This protein binds this small molecule.
Small molecule (SMILES): C[C@H](CCC(=O)O)[C@H]1CC[C@H]2[C@@H]3[C@H](O)C[C@@H]4C[C@H](O)CC[C@]4(C)[C@H]3C[C@H](O)[C@]12C

Binding-site contacts:
Ligand atom C18 contacts residue LEU160 of chain 1.C at 4.3 Å (hydrophobic).
Ligand atom O26 contacts residue ARG156 of chain 1.C at 2.8 Å (salt-bridge).
Ligand atom C6 contacts residue GLN161 of chain 1.C at 4.2 Å.
Ligand atom C15 contacts residue LYS157 of chain 1.C at 4.4 Å.
Ligand atom C6 contacts residue PHE164 of chain 1.C at 3.8 Å (hydrophobic).
Ligand atom C7 contacts residue LEU160 of chain 1.C at 4.4 Å (hydrophobic).
Ligand atom O7 contacts residue GLN161 of chain 1.C at 4.4 Å.
Ligand atom O25 contacts residue PHE1 of chain 1.J at 2.8 Å (h-bond).
Ligand atom C24 contacts residue ARG156 of chain 1.C at 3.1 Å.
Ligand atom C10 contacts residue PHE164 of chain 1.C at 4.4 Å (hydrophobic).
Ligand atom C4 contacts residue PHE164 of chain 1.C at 4.1 Å (hydrophobic).
Ligand atom C24 contacts residue PHE1 of chain 1.J at 3.9 Å (hydrophobic).
Ligand atom C5 contacts residue PHE164 of chain 1.C at 3.6 Å (hydrophobic).
Ligand atom C23 contacts residue LEU160 of chain 1.C at 4.2 Å (hydrophobic).
Ligand atom C15 contacts residue LEU160 of chain 1.C at 3.9 Å (hydrophobic).
Ligand atom C16 contacts residue LEU160 of chain 1.C at 4.2 Å (hydrophobic).
Ligand atom C19 contacts residue PHE219 of chain 1.C at 3.7 Å (hydrophobic).
Ligand atom C18 contacts residue LEU223 of chain 1.C at 3.4 Å (hydrophobic).
Ligand atom C23 contacts residue ARG156 of chain 1.C at 3.7 Å.
Ligand atom C19 contacts residue PHE164 of chain 1.C at 3.5 Å (hydrophobic).
Ligand atom C3 contacts residue PHE164 of chain 1.C at 4.5 Å (hydrophobic).
Ligand atom C7 contacts residue GLN161 of chain 1.C at 4.0 Å.
Ligand atom C23 contacts residue LEU223 of chain 1.C at 4.5 Å (hydrophobic).
Ligand atom C21 contacts residue PHE1 of chain 1.J at 4.3 Å (hydrophobic).
Ligand atom O25 contacts residue ARG156 of chain 1.C at 2.8 Å (salt-bridge).

Sequence of chain 1.C:
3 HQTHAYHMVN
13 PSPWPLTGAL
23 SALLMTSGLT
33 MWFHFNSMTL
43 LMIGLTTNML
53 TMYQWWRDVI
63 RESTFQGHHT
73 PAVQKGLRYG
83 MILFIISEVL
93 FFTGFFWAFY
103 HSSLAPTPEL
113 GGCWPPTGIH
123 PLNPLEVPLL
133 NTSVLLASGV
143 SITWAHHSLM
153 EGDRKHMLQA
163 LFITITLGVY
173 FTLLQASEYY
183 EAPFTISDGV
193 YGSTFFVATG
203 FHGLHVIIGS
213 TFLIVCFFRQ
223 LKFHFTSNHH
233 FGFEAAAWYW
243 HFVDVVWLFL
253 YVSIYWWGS

Sequence of chain 1.J:
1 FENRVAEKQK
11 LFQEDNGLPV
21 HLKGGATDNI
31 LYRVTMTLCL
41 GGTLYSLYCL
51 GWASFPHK